Sequence of chain 1.A:
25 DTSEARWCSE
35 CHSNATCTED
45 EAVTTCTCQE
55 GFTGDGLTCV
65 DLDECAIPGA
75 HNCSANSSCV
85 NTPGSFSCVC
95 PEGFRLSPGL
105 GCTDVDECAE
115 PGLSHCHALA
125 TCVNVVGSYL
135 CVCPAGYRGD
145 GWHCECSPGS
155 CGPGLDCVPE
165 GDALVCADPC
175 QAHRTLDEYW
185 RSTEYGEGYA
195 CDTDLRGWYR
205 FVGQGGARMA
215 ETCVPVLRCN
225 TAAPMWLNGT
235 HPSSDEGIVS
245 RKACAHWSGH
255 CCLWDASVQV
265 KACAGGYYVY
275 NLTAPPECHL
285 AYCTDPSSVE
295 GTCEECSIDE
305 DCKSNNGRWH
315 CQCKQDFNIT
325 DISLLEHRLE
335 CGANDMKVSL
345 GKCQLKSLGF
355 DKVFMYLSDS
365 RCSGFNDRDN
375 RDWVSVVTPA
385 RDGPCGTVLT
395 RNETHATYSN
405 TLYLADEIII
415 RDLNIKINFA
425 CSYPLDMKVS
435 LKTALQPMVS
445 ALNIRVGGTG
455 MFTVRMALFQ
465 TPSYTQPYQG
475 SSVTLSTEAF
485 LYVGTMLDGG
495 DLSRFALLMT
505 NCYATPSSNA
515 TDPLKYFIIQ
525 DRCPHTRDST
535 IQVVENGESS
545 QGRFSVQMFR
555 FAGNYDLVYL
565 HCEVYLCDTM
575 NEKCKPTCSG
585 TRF

Sequence of chain 1.B:
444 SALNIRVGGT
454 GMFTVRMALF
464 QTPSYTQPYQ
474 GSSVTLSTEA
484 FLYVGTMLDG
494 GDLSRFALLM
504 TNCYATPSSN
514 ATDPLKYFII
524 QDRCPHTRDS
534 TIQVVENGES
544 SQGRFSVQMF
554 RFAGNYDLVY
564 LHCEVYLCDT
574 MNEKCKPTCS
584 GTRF

The small molecule below binds the protein below.
Small molecule (SMILES): CC(=O)N[C@H]1[C@H](O[C@H]2[C@H](O)[C@@H](NC(C)=O)CO[C@@H]2CO)O[C@H](CO)[C@@H](O[C@@H]2O[C@H](CO[C@H]3O[C@H](CO)[C@@H](O)[C@H](O)[C@@H]3O[C@@H]3O[C@H](CO)[C@@H](O)[C@H](O)[C@H]3NC(C)=O)[C@@H](O)[C@H](O[C@H]3O[C@H](CO)[C@@H](O[C@@H]4O[C@H](CO)[C@@H](O)[C@H](O)[C@H]4NC(C)=O)[C@H](O)[C@@H]3O[C@@H]3O[C@H](CO)[C@@H](O[C@@H]4O[C@H](CO)[C@H](O)[C@H](O)[C@H]4O)[C@H](O)[C@H]3NC(C)=O)[C@@H]2O)[C@@H]1O

Binding-site contacts:
Ligand atom C3 contacts residue ASN396 of chain 1.A at 3.8 Å.
Ligand atom C2 contacts residue ASN396 of chain 1.A at 2.4 Å.
Ligand atom C5 contacts residue ARG449 of chain 1.B at 4.2 Å.
Ligand atom O3 contacts residue ASN447 of chain 1.B at 3.4 Å (h-bond).
Ligand atom C4 contacts residue THR453 of chain 1.B at 3.7 Å.
Ligand atom C6 contacts residue THR453 of chain 1.B at 4.0 Å.
Ligand atom O6 contacts residue THR401 of chain 1.A at 3.2 Å (h-bond).
Ligand atom O4 contacts residue ARG449 of chain 1.B at 3.8 Å.
Ligand atom O5 contacts residue ASN396 of chain 1.A at 2.3 Å (h-bond).
Ligand atom C6 contacts residue HIS399 of chain 1.A at 3.4 Å.
Ligand atom C6 contacts residue GLY451 of chain 1.B at 3.6 Å.
Ligand atom N2 contacts residue ASN396 of chain 1.A at 2.9 Å (h-bond).
Ligand atom O4 contacts residue THR453 of chain 1.B at 3.4 Å.
Ligand atom C1 contacts residue THR398 of chain 1.A at 4.3 Å.
Ligand atom C7 contacts residue ARG449 of chain 1.B at 3.9 Å.
Ligand atom C4 contacts residue ASN396 of chain 1.A at 4.2 Å.
Ligand atom C8 contacts residue HIS399 of chain 1.A at 3.5 Å.
Ligand atom C6 contacts residue ARG449 of chain 1.B at 3.6 Å.
Ligand atom C5 contacts residue HIS399 of chain 1.A at 3.8 Å.
Ligand atom O7 contacts residue ASN447 of chain 1.B at 3.5 Å (h-bond).
Ligand atom C5 contacts residue ASN396 of chain 1.A at 3.7 Å.
Ligand atom C7 contacts residue ASN447 of chain 1.B at 4.1 Å.
Ligand atom O7 contacts residue ARG449 of chain 1.B at 2.8 Å (salt-bridge).
Ligand atom O6 contacts residue THR453 of chain 1.B at 3.4 Å.
Ligand atom O7 contacts residue ILE448 of chain 1.B at 3.2 Å.
Ligand atom C6 contacts residue GLY452 of chain 1.B at 4.1 Å.
Ligand atom O2 contacts residue ARG449 of chain 1.B at 3.4 Å.
Ligand atom O6 contacts residue GLY451 of chain 1.B at 4.0 Å.
Ligand atom O5 contacts residue HIS399 of chain 1.A at 4.1 Å.
Ligand atom C7 contacts residue ASN396 of chain 1.A at 3.2 Å.
Ligand atom C8 contacts residue SER426 of chain 1.A at 3.8 Å.
Ligand atom O7 contacts residue ASN396 of chain 1.A at 3.1 Å (h-bond).
Ligand atom C7 contacts residue HIS399 of chain 1.A at 4.1 Å.
Ligand atom N2 contacts residue SER426 of chain 1.A at 3.9 Å.
Ligand atom C2 contacts residue ASN447 of chain 1.B at 4.0 Å.
Ligand atom C2 contacts residue ARG449 of chain 1.B at 4.2 Å.
Ligand atom C3 contacts residue ASN447 of chain 1.B at 4.2 Å.
Ligand atom C6 contacts residue THR401 of chain 1.A at 3.2 Å.
Ligand atom C1 contacts residue ASN396 of chain 1.A at 1.4 Å.
Ligand atom C8 contacts residue ARG449 of chain 1.B at 3.5 Å.